The small molecule below binds the protein below.
Small molecule (SMILES): CC[C@H](C)[C@H](N)C(=O)N[C@@H](CC(C)C)C(=O)N1CCC[C@H]1C(=O)N[C@@H](CCSC)C(=O)N[C@@H](Cc1ccc(O)cc1)C(=O)N[C@@H](CCCCN)C(=O)N[C@@H](CC(C)C)C(=O)N[C@@H](CO)C(=O)N1CCC[C@H]1C=O

Binding-site contacts:
Ligand atom CZ contacts residue GLN1063 of chain 6.PA at 4.1 Å.
Ligand atom CD2 contacts residue HIS1126 of chain 6.PA at 3.4 Å.
Ligand atom CD1 contacts residue ASN1122 of chain 6.PA at 4.3 Å.
Ligand atom CE1 contacts residue ASN1072 of chain 6.PA at 3.3 Å.
Ligand atom C contacts residue VAL1202 of chain 6.PA at 4.2 Å (hydrophobic).
Ligand atom OH contacts residue ASN1072 of chain 6.PA at 3.1 Å (h-bond).
Ligand atom CG contacts residue THR1121 of chain 6.PA at 3.3 Å.
Ligand atom CB contacts residue THR1121 of chain 6.PA at 3.3 Å.
Ligand atom CD2 contacts residue LEU1129 of chain 6.PA at 4.2 Å (hydrophobic).
Ligand atom O contacts residue THR1121 of chain 6.PA at 4.0 Å.
Ligand atom CD1 contacts residue GLN1063 of chain 6.PA at 3.8 Å.
Ligand atom CG contacts residue ALA1120 of chain 6.PA at 4.4 Å (hydrophobic).
Ligand atom OH contacts residue GLN1063 of chain 6.PA at 3.7 Å.
Ligand atom C contacts residue GLN1063 of chain 6.PA at 3.9 Å.
Ligand atom CA contacts residue GLN1063 of chain 6.PA at 4.3 Å.
Ligand atom CD1 contacts residue PHE1125 of chain 6.PA at 3.6 Å (hydrophobic).
Ligand atom CD2 contacts residue ALA1120 of chain 6.PA at 3.5 Å (hydrophobic).
Ligand atom OH contacts residue HIS1068 of chain 6.PA at 3.8 Å.
Ligand atom CD2 contacts residue THR1121 of chain 6.PA at 4.0 Å.
Ligand atom CD2 contacts residue GLN1063 of chain 6.PA at 3.6 Å.
Ligand atom SD contacts residue ASN1072 of chain 6.PA at 3.7 Å.
Ligand atom CD1 contacts residue ASN1072 of chain 6.PA at 4.0 Å.
Ligand atom CE2 contacts residue GLN1063 of chain 6.PA at 3.3 Å.
Ligand atom CA contacts residue HIS1126 of chain 6.PA at 4.3 Å.
Ligand atom CG contacts residue GLN1063 of chain 6.PA at 4.3 Å.
Ligand atom CE2 contacts residue ASN1072 of chain 6.PA at 4.4 Å.
Ligand atom CZ contacts residue ASN1072 of chain 6.PA at 3.5 Å.
Ligand atom O contacts residue GLN1063 of chain 6.PA at 2.9 Å (h-bond).
Ligand atom CG2 contacts residue GLN1063 of chain 6.PA at 3.3 Å.
Ligand atom CD2 contacts residue THR1121 of chain 6.PA at 4.3 Å.
Ligand atom CD2 contacts residue PHE1125 of chain 6.PA at 4.2 Å (hydrophobic).
Ligand atom O contacts residue VAL1202 of chain 6.PA at 3.2 Å.
Ligand atom CG contacts residue ASN1072 of chain 6.PA at 4.2 Å.
Ligand atom O contacts residue HIS1126 of chain 6.PA at 3.3 Å (h-bond).
Ligand atom C contacts residue HIS1126 of chain 6.PA at 4.0 Å.
Ligand atom CE1 contacts residue THR1121 of chain 6.PA at 3.9 Å.
Ligand atom CD1 contacts residue ALA1120 of chain 6.PA at 4.3 Å (hydrophobic).
Ligand atom CD1 contacts residue THR1121 of chain 6.PA at 3.0 Å.
Ligand atom CG contacts residue HIS1126 of chain 6.PA at 4.3 Å.
Ligand atom CB contacts residue GLN1063 of chain 6.PA at 4.5 Å.

Sequence of chain 6.PA:
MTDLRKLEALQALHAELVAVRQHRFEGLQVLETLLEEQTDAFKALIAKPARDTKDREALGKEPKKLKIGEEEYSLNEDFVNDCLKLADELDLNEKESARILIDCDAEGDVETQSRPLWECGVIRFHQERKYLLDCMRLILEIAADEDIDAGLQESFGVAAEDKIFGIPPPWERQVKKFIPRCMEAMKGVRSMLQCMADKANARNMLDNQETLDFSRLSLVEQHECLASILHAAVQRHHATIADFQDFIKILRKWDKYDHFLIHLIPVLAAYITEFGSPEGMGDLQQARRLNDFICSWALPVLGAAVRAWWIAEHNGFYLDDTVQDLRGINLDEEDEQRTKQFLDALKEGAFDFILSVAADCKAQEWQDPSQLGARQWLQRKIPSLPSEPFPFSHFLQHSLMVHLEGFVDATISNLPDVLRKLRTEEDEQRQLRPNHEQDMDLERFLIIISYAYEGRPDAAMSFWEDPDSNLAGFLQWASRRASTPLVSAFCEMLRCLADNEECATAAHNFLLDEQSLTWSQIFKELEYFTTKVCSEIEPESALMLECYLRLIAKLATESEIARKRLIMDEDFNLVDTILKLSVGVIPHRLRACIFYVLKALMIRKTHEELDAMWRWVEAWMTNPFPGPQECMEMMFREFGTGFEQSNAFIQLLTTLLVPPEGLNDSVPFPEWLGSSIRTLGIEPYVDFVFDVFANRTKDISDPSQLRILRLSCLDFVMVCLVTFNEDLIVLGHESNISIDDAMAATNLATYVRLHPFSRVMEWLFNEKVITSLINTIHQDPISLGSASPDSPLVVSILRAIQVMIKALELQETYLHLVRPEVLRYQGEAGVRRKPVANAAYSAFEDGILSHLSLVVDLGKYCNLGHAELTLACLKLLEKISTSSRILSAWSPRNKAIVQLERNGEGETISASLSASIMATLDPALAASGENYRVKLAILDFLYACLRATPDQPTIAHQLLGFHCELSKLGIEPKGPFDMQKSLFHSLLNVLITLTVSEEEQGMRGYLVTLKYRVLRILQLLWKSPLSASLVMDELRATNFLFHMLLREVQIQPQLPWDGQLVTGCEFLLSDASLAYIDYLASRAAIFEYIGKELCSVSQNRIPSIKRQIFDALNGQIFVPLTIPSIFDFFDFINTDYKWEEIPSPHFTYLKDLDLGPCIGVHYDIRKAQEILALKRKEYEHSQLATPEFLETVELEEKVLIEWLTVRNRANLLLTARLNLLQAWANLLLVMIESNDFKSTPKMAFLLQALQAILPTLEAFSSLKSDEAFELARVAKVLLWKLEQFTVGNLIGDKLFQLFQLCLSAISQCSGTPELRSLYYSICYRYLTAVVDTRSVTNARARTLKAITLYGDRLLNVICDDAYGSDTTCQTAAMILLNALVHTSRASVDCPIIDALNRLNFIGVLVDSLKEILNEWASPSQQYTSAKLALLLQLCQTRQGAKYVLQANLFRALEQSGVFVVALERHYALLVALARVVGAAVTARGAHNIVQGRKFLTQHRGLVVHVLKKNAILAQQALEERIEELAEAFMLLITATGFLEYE